Sequence of chain 1.L:
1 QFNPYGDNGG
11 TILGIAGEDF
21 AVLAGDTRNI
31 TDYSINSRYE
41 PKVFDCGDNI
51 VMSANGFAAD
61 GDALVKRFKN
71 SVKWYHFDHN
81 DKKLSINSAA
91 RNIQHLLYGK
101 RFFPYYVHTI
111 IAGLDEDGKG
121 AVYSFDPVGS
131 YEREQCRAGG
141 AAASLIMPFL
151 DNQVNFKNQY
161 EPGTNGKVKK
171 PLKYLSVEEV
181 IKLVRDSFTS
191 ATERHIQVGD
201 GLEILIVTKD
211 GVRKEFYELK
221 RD

This small molecule binds to this protein.
Small molecule (SMILES): CC(C)C[C@H](NC(=O)[C@H](Cc1ccccc1)NC(=O)c1cnccn1)B(O)O

Binding-site contacts:
Ligand atom C21 contacts residue LYS33 of chain 1.K at 3.7 Å.
Ligand atom N4 contacts residue ASP126 of chain 1.L at 3.6 Å.
Ligand atom O28 contacts residue GLY47 of chain 1.K at 3.1 Å (h-bond).
Ligand atom C21 contacts residue GLY47 of chain 1.K at 4.0 Å.
Ligand atom C6 contacts residue ALA27 of chain 1.K at 3.9 Å (hydrophobic).
Ligand atom O8 contacts residue ALA49 of chain 1.K at 3.2 Å (h-bond).
Ligand atom C17 contacts residue THR21 of chain 1.K at 3.6 Å.
Ligand atom C21 contacts residue ARG19 of chain 1.K at 4.0 Å.
Ligand atom O28 contacts residue ALA46 of chain 1.K at 4.0 Å.
Ligand atom O19 contacts residue THR21 of chain 1.K at 3.0 Å (h-bond).
Ligand atom N20 contacts residue GLY47 of chain 1.K at 3.1 Å (h-bond).
Ligand atom C3 contacts residue ALA49 of chain 1.K at 3.7 Å (hydrophobic).
Ligand atom C22 contacts residue GLY47 of chain 1.K at 3.9 Å.
Ligand atom O27 contacts residue TYR170 of chain 1.K at 3.8 Å.
Ligand atom C10 contacts residue THR21 of chain 1.K at 3.7 Å.
Ligand atom B26 contacts residue LYS33 of chain 1.K at 3.7 Å.
Ligand atom C22 contacts residue SER1 of chain 1.K at 2.7 Å.
Ligand atom N1 contacts residue THR21 of chain 1.K at 2.9 Å (h-bond).
Ligand atom C22 contacts residue LYS33 of chain 1.K at 3.6 Å.
Ligand atom O28 contacts residue SER1 of chain 1.K at 2.3 Å (h-bond).
Ligand atom C21 contacts residue SER1 of chain 1.K at 2.4 Å.
Ligand atom C24 contacts residue ALA49 of chain 1.K at 3.7 Å (hydrophobic).
Ligand atom C7 contacts residue THR21 of chain 1.K at 3.9 Å.
Ligand atom O19 contacts residue ALA20 of chain 1.K at 3.3 Å.
Ligand atom C18 contacts residue GLY47 of chain 1.K at 3.8 Å.
Ligand atom O8 contacts residue GLY48 of chain 1.K at 3.9 Å.
Ligand atom C11 contacts residue THR21 of chain 1.K at 3.3 Å.
Ligand atom C25 contacts residue ALA49 of chain 1.K at 3.9 Å (hydrophobic).
Ligand atom C2 contacts residue THR21 of chain 1.K at 3.9 Å.
Ligand atom C23 contacts residue GLY47 of chain 1.K at 3.5 Å.
Ligand atom C10 contacts residue GLY47 of chain 1.K at 3.6 Å.
Ligand atom N9 contacts residue THR21 of chain 1.K at 3.0 Å (h-bond).
Ligand atom N20 contacts residue SER1 of chain 1.K at 3.7 Å.
Ligand atom O27 contacts residue SER1 of chain 1.K at 2.3 Å (h-bond).
Ligand atom C24 contacts residue GLY47 of chain 1.K at 3.8 Å.
Ligand atom B26 contacts residue SER1 of chain 1.K at 1.4 Å.
Ligand atom O8 contacts residue GLY47 of chain 1.K at 3.8 Å.
Ligand atom C6 contacts residue THR21 of chain 1.K at 3.7 Å.
Ligand atom C3 contacts residue ASP126 of chain 1.L at 3.8 Å.
Ligand atom C13 contacts residue GLY47 of chain 1.K at 3.8 Å.

Sequence of chain 1.K:
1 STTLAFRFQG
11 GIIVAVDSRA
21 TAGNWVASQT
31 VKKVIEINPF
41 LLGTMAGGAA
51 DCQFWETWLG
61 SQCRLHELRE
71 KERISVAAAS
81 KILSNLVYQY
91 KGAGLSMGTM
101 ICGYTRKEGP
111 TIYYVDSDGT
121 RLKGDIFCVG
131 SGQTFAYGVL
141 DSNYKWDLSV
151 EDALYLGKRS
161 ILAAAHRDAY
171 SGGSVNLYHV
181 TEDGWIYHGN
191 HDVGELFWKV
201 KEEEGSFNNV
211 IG